The protein below binds the small molecule below.
Small molecule (SMILES): CC(=O)N[C@H]1[C@H](O[C@H]2[C@H](O)[C@@H](NC(C)=O)CO[C@@H]2CO)O[C@H](CO)[C@@H](O[C@@H]2O[C@H](CO[C@H]3O[C@H](CO)[C@@H](O)[C@H](O[C@H]4O[C@H](CO)[C@@H](O)[C@H](O)[C@@H]4O[C@H]4O[C@H](CO)[C@@H](O)[C@H](O)[C@@H]4O)[C@@H]3O)[C@@H](O)[C@H](O)[C@@H]2O)[C@@H]1O

Binding-site contacts:
Ligand atom C4 contacts residue ASN270 of chain 3.A at 4.2 Å.
Ligand atom C2 contacts residue ASN270 of chain 3.A at 2.3 Å.
Ligand atom C8 contacts residue ASN270 of chain 3.A at 4.0 Å.
Ligand atom C8 contacts residue VAL409 of chain 3.A at 3.5 Å (hydrophobic).
Ligand atom C7 contacts residue VAL409 of chain 3.A at 4.1 Å (hydrophobic).
Ligand atom O5 contacts residue ILE291 of chain 3.A at 3.7 Å.
Ligand atom O5 contacts residue ASN270 of chain 3.A at 2.6 Å (h-bond).
Ligand atom C6 contacts residue ILE291 of chain 3.A at 3.4 Å (hydrophobic).
Ligand atom O7 contacts residue VAL409 of chain 3.A at 4.5 Å.
Ligand atom C3 contacts residue ASN270 of chain 3.A at 3.6 Å.
Ligand atom O7 contacts residue ASN270 of chain 3.A at 3.0 Å (h-bond).
Ligand atom C1 contacts residue GLY408 of chain 3.A at 4.2 Å.
Ligand atom C5 contacts residue ILE291 of chain 3.A at 4.1 Å (hydrophobic).
Ligand atom C7 contacts residue ASN270 of chain 3.A at 2.9 Å.
Ligand atom N2 contacts residue ASN270 of chain 3.A at 2.6 Å (h-bond).
Ligand atom C1 contacts residue ASN270 of chain 3.A at 1.3 Å.
Ligand atom O6 contacts residue ILE291 of chain 3.A at 4.5 Å.
Ligand atom C5 contacts residue ASN270 of chain 3.A at 3.7 Å.

Sequence of chain 3.A:
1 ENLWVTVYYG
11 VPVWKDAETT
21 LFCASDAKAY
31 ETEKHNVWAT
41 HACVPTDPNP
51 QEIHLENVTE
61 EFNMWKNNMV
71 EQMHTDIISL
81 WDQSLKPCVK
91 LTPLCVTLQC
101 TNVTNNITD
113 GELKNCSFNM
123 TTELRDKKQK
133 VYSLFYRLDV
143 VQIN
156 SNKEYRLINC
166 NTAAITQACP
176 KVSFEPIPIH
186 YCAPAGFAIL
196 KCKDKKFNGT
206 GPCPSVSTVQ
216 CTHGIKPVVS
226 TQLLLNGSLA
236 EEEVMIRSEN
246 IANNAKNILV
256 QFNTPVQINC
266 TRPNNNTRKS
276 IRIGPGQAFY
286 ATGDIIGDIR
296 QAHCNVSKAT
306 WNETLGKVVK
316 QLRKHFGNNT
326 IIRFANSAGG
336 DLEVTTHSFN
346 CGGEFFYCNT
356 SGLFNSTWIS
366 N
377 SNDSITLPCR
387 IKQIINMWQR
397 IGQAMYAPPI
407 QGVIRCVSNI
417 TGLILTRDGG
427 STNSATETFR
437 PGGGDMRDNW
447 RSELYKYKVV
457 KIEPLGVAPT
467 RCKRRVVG